Binding-site contacts:
Ligand atom C6 contacts residue PHE435 of chain 1.B at 3.9 Å (hydrophobic).
Ligand atom C7 contacts residue ASN444 of chain 1.B at 3.2 Å.
Ligand atom C3 contacts residue ASN444 of chain 1.B at 3.8 Å.
Ligand atom C5 contacts residue PHE435 of chain 1.B at 3.5 Å (hydrophobic).
Ligand atom O5 contacts residue PHE435 of chain 1.B at 3.7 Å.
Ligand atom C6 contacts residue PRO429 of chain 1.B at 3.6 Å (hydrophobic).
Ligand atom C5 contacts residue ASN444 of chain 1.B at 3.6 Å.
Ligand atom C2 contacts residue ASN444 of chain 1.B at 2.5 Å.
Ligand atom C4 contacts residue ASN444 of chain 1.B at 4.2 Å.
Ligand atom O6 contacts residue GLY448 of chain 1.B at 3.2 Å (h-bond).
Ligand atom C1 contacts residue PHE435 of chain 1.B at 4.1 Å (hydrophobic).
Ligand atom O6 contacts residue ASN444 of chain 1.B at 4.5 Å.
Ligand atom N2 contacts residue ASN444 of chain 1.B at 2.9 Å (h-bond).
Ligand atom C1 contacts residue ASN444 of chain 1.B at 1.4 Å.
Ligand atom C8 contacts residue ASN444 of chain 1.B at 4.4 Å.
Ligand atom O6 contacts residue PRO429 of chain 1.B at 3.8 Å.
Ligand atom O5 contacts residue ASN444 of chain 1.B at 2.3 Å (h-bond).
Ligand atom O7 contacts residue ASN444 of chain 1.B at 3.2 Å (h-bond).
Ligand atom C6 contacts residue GLY448 of chain 1.B at 4.5 Å.

Sequence of chain 1.B:
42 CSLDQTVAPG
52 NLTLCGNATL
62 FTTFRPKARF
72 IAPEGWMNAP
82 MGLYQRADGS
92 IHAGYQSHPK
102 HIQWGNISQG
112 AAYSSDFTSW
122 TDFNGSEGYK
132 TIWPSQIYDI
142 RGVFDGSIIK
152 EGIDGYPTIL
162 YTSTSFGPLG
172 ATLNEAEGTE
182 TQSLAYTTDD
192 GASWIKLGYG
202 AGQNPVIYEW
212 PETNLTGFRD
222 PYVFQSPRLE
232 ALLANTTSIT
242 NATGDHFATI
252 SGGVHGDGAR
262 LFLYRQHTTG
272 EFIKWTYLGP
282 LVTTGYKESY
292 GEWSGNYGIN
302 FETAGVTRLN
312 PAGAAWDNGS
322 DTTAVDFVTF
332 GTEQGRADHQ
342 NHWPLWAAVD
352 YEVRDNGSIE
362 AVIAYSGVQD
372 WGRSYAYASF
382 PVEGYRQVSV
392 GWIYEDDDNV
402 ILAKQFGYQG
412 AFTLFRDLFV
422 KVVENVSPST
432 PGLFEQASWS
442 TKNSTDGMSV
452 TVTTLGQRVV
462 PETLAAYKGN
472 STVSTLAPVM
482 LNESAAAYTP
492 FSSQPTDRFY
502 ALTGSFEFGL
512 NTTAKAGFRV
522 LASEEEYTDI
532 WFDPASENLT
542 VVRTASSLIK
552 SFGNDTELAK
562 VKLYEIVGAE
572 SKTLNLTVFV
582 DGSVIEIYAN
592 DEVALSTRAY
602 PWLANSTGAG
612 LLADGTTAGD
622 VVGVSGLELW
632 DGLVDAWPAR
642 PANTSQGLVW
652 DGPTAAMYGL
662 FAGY

A small-molecule ligand and the protein it binds are described below.
Small molecule (SMILES): CC(=O)N[C@@H]1[C@@H](O)[C@H](O)[C@@H](CO)O[C@H]1O